Binding-site contacts:
Ligand atom CM6 contacts residue ILE123 of chain 56.A at 3.8 Å (hydrophobic).
Ligand atom O1A contacts residue LEU186 of chain 56.A at 3.7 Å.
Ligand atom F3 contacts residue PRO173 of chain 56.A at 2.6 Å.
Ligand atom CM6 contacts residue TRP97 of chain 56.A at 3.6 Å (hydrophobic).
Ligand atom C3 contacts residue THR101 of chain 56.A at 3.8 Å.
Ligand atom N2 contacts residue TYR197 of chain 56.A at 3.4 Å.
Ligand atom C2A contacts residue LEU226 of chain 56.A at 3.8 Å (hydrophobic).
Ligand atom C6B contacts residue LEU99 of chain 56.A at 3.9 Å (hydrophobic).
Ligand atom CM2 contacts residue ILE188 of chain 56.A at 3.6 Å (hydrophobic).
Ligand atom C1B contacts residue LEU99 of chain 56.A at 3.6 Å (hydrophobic).
Ligand atom C3C contacts residue THR121 of chain 56.A at 3.7 Å.
Ligand atom C3A contacts residue LEU226 of chain 56.A at 3.8 Å (hydrophobic).
Ligand atom O1 contacts residue PHE119 of chain 56.A at 3.5 Å.
Ligand atom N2 contacts residue PHE119 of chain 56.A at 3.5 Å.
Ligand atom CM4 contacts residue ALA149 of chain 56.A at 3.6 Å (hydrophobic).
Ligand atom O1B contacts residue LEU99 of chain 56.A at 3.6 Å.
Ligand atom F1 contacts residue LEU186 of chain 56.A at 3.1 Å.
Ligand atom C3B contacts residue ILE188 of chain 56.A at 3.5 Å (hydrophobic).
Ligand atom CM2 contacts residue LEU99 of chain 56.A at 3.3 Å (hydrophobic).
Ligand atom O1 contacts residue TYR197 of chain 56.A at 3.3 Å.
Ligand atom C5B contacts residue ILE123 of chain 56.A at 3.7 Å (hydrophobic).
Ligand atom CM2 contacts residue MET191 of chain 56.A at 3.4 Å (hydrophobic).
Ligand atom F2 contacts residue SER174 of chain 56.A at 3.7 Å.
Ligand atom F3 contacts residue TYR151 of chain 56.A at 2.9 Å.
Ligand atom CM4 contacts residue PRO173 of chain 56.A at 3.7 Å (hydrophobic).
Ligand atom CM3 contacts residue THR101 of chain 56.A at 3.8 Å.
Ligand atom C4 contacts residue THR101 of chain 56.A at 3.8 Å.
Ligand atom F3 contacts residue SER174 of chain 56.A at 3.8 Å.
Ligand atom CM4 contacts residue LEU186 of chain 56.A at 3.8 Å (hydrophobic).
Ligand atom F2 contacts residue VAL175 of chain 56.A at 3.2 Å.
Ligand atom C6B contacts residue ILE123 of chain 56.A at 3.8 Å (hydrophobic).
Ligand atom F2 contacts residue ALA149 of chain 56.A at 2.5 Å.
Ligand atom N3A contacts residue TYR151 of chain 56.A at 3.6 Å.
Ligand atom F3 contacts residue ALA149 of chain 56.A at 3.6 Å.
Ligand atom F3 contacts residue MET150 of chain 56.A at 3.8 Å.
Ligand atom O1A contacts residue LEU226 of chain 56.A at 3.6 Å.
Ligand atom C2B contacts residue ILE188 of chain 56.A at 3.7 Å (hydrophobic).
Ligand atom N1A contacts residue LEU226 of chain 56.A at 3.6 Å.
Ligand atom C2B contacts residue LEU99 of chain 56.A at 3.4 Å (hydrophobic).
Ligand atom C3A contacts residue LEU186 of chain 56.A at 3.8 Å (hydrophobic).

The protein below binds the small molecule below.
Small molecule (SMILES): Cc1cc(CCCOc2c(C)cc(-c3noc(C(F)(F)F)n3)cc2C)on1

Sequence of chain 56.C:
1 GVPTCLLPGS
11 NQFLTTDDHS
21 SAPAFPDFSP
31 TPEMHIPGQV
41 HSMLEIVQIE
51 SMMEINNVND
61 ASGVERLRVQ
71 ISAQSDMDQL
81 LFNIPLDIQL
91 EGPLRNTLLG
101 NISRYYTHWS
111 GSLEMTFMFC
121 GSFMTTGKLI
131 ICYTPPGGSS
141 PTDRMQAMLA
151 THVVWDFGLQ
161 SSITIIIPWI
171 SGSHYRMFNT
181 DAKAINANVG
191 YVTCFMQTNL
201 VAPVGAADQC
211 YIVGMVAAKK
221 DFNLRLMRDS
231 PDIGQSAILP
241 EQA

Sequence of chain 56.A:
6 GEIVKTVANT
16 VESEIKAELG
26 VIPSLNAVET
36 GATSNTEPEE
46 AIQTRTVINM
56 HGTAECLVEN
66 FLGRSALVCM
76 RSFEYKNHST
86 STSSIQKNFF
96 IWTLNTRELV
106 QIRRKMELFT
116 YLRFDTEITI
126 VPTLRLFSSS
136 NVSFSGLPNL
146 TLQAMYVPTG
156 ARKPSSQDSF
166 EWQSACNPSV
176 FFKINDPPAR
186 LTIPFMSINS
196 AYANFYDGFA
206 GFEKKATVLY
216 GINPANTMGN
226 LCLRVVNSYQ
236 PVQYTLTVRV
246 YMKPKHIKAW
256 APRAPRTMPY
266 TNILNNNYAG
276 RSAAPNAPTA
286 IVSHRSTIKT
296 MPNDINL

Sequence of chain 58.C:
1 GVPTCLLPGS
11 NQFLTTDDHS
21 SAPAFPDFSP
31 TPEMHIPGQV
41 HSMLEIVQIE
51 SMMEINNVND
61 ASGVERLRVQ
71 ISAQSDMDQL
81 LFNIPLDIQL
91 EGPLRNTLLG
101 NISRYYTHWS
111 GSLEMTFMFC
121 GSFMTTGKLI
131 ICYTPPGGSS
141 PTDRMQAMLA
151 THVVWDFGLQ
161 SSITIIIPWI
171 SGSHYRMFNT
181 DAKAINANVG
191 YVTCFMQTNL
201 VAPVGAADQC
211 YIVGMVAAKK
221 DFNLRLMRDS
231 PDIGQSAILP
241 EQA